Binding-site contacts:
Ligand atom C6 contacts residue HIS115 of chain 1.B at 4.2 Å.
Ligand atom O3 contacts residue GLU54 of chain 1.B at 3.1 Å (salt-bridge).
Ligand atom C3 contacts residue GLU54 of chain 1.B at 4.2 Å.
Ligand atom O3 contacts residue ASP74 of chain 1.B at 2.9 Å (salt-bridge).
Ligand atom O2 contacts residue ASP125 of chain 1.B at 2.9 Å (salt-bridge).
Ligand atom C2 contacts residue ALA114 of chain 1.B at 4.0 Å (hydrophobic).
Ligand atom C4 contacts residue MN1 of chain 1.G at 4.2 Å.
Ligand atom C5 contacts residue ALA114 of chain 1.B at 4.1 Å (hydrophobic).
Ligand atom C3 contacts residue ASP74 of chain 1.B at 3.8 Å.
Ligand atom C1 contacts residue ALA114 of chain 1.B at 4.0 Å (hydrophobic).
Ligand atom C4 contacts residue MN1 of chain 1.F at 2.9 Å.
Ligand atom O1 contacts residue ASP19 of chain 1.B at 3.0 Å (salt-bridge).
Ligand atom C2 contacts residue MN1 of chain 1.G at 3.1 Å.
Ligand atom O1 contacts residue MN1 of chain 1.G at 2.0 Å.
Ligand atom C2 contacts residue ASP74 of chain 1.B at 3.8 Å.
Ligand atom O1 contacts residue GLU54 of chain 1.B at 3.4 Å (salt-bridge).
Ligand atom O2 contacts residue MN1 of chain 1.F at 2.2 Å.
Ligand atom O1 contacts residue ASP74 of chain 1.B at 3.2 Å (salt-bridge).
Ligand atom O4 contacts residue MN1 of chain 1.G at 3.9 Å.
Ligand atom C2 contacts residue GLU54 of chain 1.B at 4.1 Å.
Ligand atom O4 contacts residue GLU54 of chain 1.B at 3.4 Å (salt-bridge).
Ligand atom C4 contacts residue ALA114 of chain 1.B at 4.1 Å (hydrophobic).
Ligand atom C5 contacts residue HIS115 of chain 1.B at 3.2 Å.
Ligand atom O3 contacts residue MN1 of chain 1.G at 2.5 Å.
Ligand atom C3 contacts residue ALA114 of chain 1.B at 4.1 Å (hydrophobic).
Ligand atom C2 contacts residue MN1 of chain 1.F at 4.2 Å.
Ligand atom O1 contacts residue MN1 of chain 1.F at 2.1 Å.
Ligand atom C7 contacts residue GLU54 of chain 1.B at 3.6 Å.
Ligand atom O4 contacts residue ASP74 of chain 1.B at 3.2 Å (salt-bridge).
Ligand atom O2 contacts residue HIS115 of chain 1.B at 2.6 Å (h-bond).
Ligand atom C8 contacts residue ASP74 of chain 1.B at 4.1 Å.
Ligand atom O1 contacts residue GLY20 of chain 1.B at 3.9 Å.
Ligand atom C4 contacts residue ASP125 of chain 1.B at 4.1 Å.
Ligand atom C3 contacts residue MN1 of chain 1.G at 2.9 Å.
Ligand atom O4 contacts residue SER75 of chain 1.B at 3.3 Å.
Ligand atom C3 contacts residue MN1 of chain 1.F at 2.9 Å.
Ligand atom C7 contacts residue MN1 of chain 1.G at 3.6 Å.
Ligand atom C4 contacts residue HIS115 of chain 1.B at 3.2 Å.
Ligand atom C7 contacts residue ASP74 of chain 1.B at 3.3 Å.
Ligand atom C6 contacts residue ALA114 of chain 1.B at 4.0 Å (hydrophobic).

Sequence of chain 1.B:
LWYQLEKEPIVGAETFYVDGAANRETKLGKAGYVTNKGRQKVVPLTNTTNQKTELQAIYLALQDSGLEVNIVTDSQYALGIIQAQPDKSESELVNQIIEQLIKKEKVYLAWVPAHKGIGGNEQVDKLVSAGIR

This small molecule binds to this protein.
Small molecule (SMILES): O=C(O)Cc1cc(=O)oc2c(O)c(O)ccc12